Sequence of chain 1.A:
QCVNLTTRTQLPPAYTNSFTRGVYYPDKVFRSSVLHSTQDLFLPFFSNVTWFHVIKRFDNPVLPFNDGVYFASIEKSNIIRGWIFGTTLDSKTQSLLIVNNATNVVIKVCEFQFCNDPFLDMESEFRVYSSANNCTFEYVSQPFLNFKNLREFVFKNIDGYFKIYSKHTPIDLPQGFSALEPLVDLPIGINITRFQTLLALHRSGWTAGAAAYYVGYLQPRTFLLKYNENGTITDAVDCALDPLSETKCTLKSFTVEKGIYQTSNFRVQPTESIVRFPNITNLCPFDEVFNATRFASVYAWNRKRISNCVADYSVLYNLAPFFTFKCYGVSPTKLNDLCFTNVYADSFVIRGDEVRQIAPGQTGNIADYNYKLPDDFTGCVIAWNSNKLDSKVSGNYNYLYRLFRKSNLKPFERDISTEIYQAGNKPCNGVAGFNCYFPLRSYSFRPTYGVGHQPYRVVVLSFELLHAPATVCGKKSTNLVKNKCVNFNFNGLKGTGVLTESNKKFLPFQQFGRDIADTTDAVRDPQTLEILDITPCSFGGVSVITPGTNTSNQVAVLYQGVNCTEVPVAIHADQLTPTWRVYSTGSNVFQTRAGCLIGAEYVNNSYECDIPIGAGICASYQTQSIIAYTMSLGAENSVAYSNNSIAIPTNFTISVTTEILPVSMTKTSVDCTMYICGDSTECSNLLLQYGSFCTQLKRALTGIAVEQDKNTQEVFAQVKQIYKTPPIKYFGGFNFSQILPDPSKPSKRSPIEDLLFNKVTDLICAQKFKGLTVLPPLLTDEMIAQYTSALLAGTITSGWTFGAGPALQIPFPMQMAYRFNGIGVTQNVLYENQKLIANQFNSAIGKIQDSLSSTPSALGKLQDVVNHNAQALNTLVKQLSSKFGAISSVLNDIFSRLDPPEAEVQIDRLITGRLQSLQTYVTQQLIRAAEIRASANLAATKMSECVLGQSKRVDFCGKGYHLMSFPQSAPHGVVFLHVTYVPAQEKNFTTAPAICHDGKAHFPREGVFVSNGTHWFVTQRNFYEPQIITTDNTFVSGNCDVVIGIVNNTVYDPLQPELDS

The small molecule below binds the protein below.
Small molecule (SMILES): CC(=O)N[C@H]1[C@H](O[C@H]2[C@H](O)[C@@H](NC(C)=O)CO[C@@H]2CO)O[C@H](CO)[C@@H](O)[C@@H]1O

Binding-site contacts:
Ligand atom C1 contacts residue ASN1095 of chain 1.A at 1.4 Å.
Ligand atom C5 contacts residue ASN1095 of chain 1.A at 3.6 Å.
Ligand atom C3 contacts residue HIS1098 of chain 1.A at 4.4 Å.
Ligand atom C6 contacts residue ASN1095 of chain 1.A at 4.5 Å.
Ligand atom C3 contacts residue ASN1095 of chain 1.A at 3.8 Å.
Ligand atom C1 contacts residue THR1097 of chain 1.A at 3.9 Å.
Ligand atom C7 contacts residue ASN1095 of chain 1.A at 3.3 Å.
Ligand atom O7 contacts residue ASN1095 of chain 1.A at 3.3 Å (h-bond).
Ligand atom C5 contacts residue PHE1100 of chain 1.A at 4.2 Å (hydrophobic).
Ligand atom C2 contacts residue THR1097 of chain 1.A at 4.1 Å.
Ligand atom C6 contacts residue PHE1100 of chain 1.A at 3.4 Å (hydrophobic).
Ligand atom O5 contacts residue ASN1095 of chain 1.A at 2.3 Å (h-bond).
Ligand atom C5 contacts residue HIS1098 of chain 1.A at 4.2 Å.
Ligand atom O7 contacts residue HIS1098 of chain 1.A at 3.7 Å.
Ligand atom C3 contacts residue THR1097 of chain 1.A at 4.1 Å.
Ligand atom N2 contacts residue THR1097 of chain 1.A at 3.6 Å.
Ligand atom O5 contacts residue PHE1100 of chain 1.A at 4.1 Å.
Ligand atom N2 contacts residue ASN1095 of chain 1.A at 2.9 Å (h-bond).
Ligand atom O4 contacts residue HIS1098 of chain 1.A at 4.4 Å.
Ligand atom C4 contacts residue ASN1095 of chain 1.A at 4.2 Å.
Ligand atom C2 contacts residue ASN1095 of chain 1.A at 2.5 Å.
Ligand atom C8 contacts residue ASN1095 of chain 1.A at 3.8 Å.
Ligand atom C8 contacts residue THR1097 of chain 1.A at 4.5 Å.